Binding-site contacts:
Ligand atom O contacts residue PRO581 of chain 2.A at 4.4 Å.
Ligand atom CA contacts residue ARG556 of chain 2.A at 4.2 Å.
Ligand atom OXT contacts residue MET561 of chain 2.A at 3.8 Å.
Ligand atom CB contacts residue ARG556 of chain 2.A at 3.8 Å.
Ligand atom O3 contacts residue MET561 of chain 2.A at 3.9 Å.
Ligand atom C contacts residue ARG556 of chain 2.A at 4.5 Å.
Ligand atom O contacts residue ARG556 of chain 2.A at 4.1 Å.
Ligand atom CB contacts residue LEU555 of chain 2.A at 3.1 Å (hydrophobic).
Ligand atom O3 contacts residue ARG556 of chain 2.A at 3.7 Å.
Ligand atom O contacts residue LEU555 of chain 2.A at 3.6 Å.
Ligand atom O3 contacts residue LEU555 of chain 2.A at 3.5 Å (h-bond).
Ligand atom CA contacts residue ASP558 of chain 2.A at 3.8 Å.
Ligand atom C contacts residue ASP558 of chain 2.A at 3.7 Å.
Ligand atom C contacts residue LEU557 of chain 2.A at 3.9 Å (hydrophobic).
Ligand atom CB contacts residue SER562 of chain 2.A at 3.6 Å.
Ligand atom CA contacts residue LEU557 of chain 2.A at 4.0 Å (hydrophobic).
Ligand atom O3 contacts residue ASP558 of chain 2.A at 3.0 Å (salt-bridge).
Ligand atom CA contacts residue MET561 of chain 2.A at 4.0 Å (hydrophobic).
Ligand atom C contacts residue MET561 of chain 2.A at 4.3 Å (hydrophobic).
Ligand atom CB contacts residue MET561 of chain 2.A at 3.8 Å (hydrophobic).
Ligand atom O3 contacts residue LEU557 of chain 2.A at 3.4 Å (h-bond).
Ligand atom OXT contacts residue ASP558 of chain 2.A at 4.3 Å.
Ligand atom OXT contacts residue LEU555 of chain 2.A at 3.8 Å.
Ligand atom CA contacts residue SER562 of chain 2.A at 3.4 Å.
Ligand atom CA contacts residue LEU555 of chain 2.A at 3.0 Å (hydrophobic).
Ligand atom O contacts residue ASP558 of chain 2.A at 3.2 Å (salt-bridge).
Ligand atom O contacts residue LEU557 of chain 2.A at 3.0 Å (h-bond).
Ligand atom O3 contacts residue SER562 of chain 2.A at 2.5 Å (h-bond).
Ligand atom C contacts residue LEU555 of chain 2.A at 3.3 Å (hydrophobic).

The small molecule below binds the protein below.
Small molecule (SMILES): CC(=O)C(=O)O

Sequence of chain 2.A:
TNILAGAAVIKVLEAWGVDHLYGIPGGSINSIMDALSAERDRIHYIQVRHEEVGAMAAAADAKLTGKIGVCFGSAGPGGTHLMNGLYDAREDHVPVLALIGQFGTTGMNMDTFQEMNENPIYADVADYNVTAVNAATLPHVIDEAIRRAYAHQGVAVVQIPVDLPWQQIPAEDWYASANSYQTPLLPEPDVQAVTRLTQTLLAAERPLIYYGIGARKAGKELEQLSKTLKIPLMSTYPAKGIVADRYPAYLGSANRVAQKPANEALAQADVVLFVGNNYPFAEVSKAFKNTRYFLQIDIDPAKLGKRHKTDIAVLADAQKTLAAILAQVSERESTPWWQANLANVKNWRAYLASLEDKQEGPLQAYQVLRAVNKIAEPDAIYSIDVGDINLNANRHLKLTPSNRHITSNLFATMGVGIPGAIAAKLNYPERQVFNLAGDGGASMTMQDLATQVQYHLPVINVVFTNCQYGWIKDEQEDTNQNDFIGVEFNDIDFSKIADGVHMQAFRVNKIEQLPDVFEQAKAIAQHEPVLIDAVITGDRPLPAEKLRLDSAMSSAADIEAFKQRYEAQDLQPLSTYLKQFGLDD